Sequence of chain 1.A:
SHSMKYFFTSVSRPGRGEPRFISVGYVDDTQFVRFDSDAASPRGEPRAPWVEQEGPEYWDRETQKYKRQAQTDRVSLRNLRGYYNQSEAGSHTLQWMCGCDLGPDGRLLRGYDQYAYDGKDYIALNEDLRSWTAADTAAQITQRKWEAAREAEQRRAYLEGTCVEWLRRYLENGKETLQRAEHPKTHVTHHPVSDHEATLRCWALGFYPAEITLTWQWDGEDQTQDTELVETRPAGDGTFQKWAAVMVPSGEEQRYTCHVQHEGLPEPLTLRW

This small molecule binds to this protein.
Small molecule (SMILES): CC(C)C[C@H](NC(=O)[C@@H](NC(=O)[C@H](C)NC(=O)[C@H](C)NC(=O)[C@@H](NC(=O)[C@H](CO)NC(=O)[C@@H]1CCCN1C(=O)[C@H](CC(N)=O)NC(=O)[C@@H](N)CC(C)C)C(C)C)[C@@H](C)O)C(=O)O

Binding-site contacts:
Ligand atom N contacts residue TYR6 of chain 1.A at 3.1 Å (h-bond).
Ligand atom CA contacts residue GLN69 of chain 1.A at 3.3 Å.
Ligand atom CB contacts residue ARG155 of chain 1.A at 3.1 Å.
Ligand atom CD1 contacts residue ARG61 of chain 1.A at 3.3 Å.
Ligand atom ND2 contacts residue TYR66 of chain 1.A at 3.0 Å.
Ligand atom N contacts residue SER76 of chain 1.A at 2.9 Å (h-bond).
Ligand atom N contacts residue GLU151 of chain 1.A at 3.1 Å (salt-bridge).
Ligand atom OD1 contacts residue TYR6 of chain 1.A at 3.0 Å.
Ligand atom CA contacts residue SER76 of chain 1.A at 3.4 Å.
Ligand atom OG1 contacts residue GLN71 of chain 1.D at 3.0 Å (h-bond).
Ligand atom N contacts residue TYR170 of chain 1.A at 2.8 Å (h-bond).
Ligand atom N contacts residue TYR6 of chain 1.A at 3.3 Å (h-bond).
Ligand atom CG contacts residue PHE8 of chain 1.A at 3.4 Å (hydrophobic).
Ligand atom O contacts residue ASN79 of chain 1.A at 2.6 Å (h-bond).
Ligand atom CD1 contacts residue SER76 of chain 1.A at 3.3 Å.
Ligand atom C contacts residue TYR6 of chain 1.A at 3.1 Å (hydrophobic).
Ligand atom O contacts residue TYR83 of chain 1.A at 3.3 Å (h-bond).
Ligand atom CG contacts residue TYR66 of chain 1.A at 3.4 Å (hydrophobic).
Ligand atom OD1 contacts residue TYR66 of chain 1.A at 2.6 Å (h-bond).
Ligand atom O contacts residue TYR158 of chain 1.A at 2.7 Å (h-bond).
Ligand atom O contacts residue TYR6 of chain 1.A at 3.2 Å.
Ligand atom CD1 contacts residue GLU62 of chain 1.A at 3.3 Å.
Ligand atom O contacts residue THR72 of chain 1.A at 3.4 Å.
Ligand atom C contacts residue TYR83 of chain 1.A at 3.3 Å (hydrophobic).
Ligand atom CA contacts residue TYR6 of chain 1.A at 3.4 Å (hydrophobic).
Ligand atom CB contacts residue GLU62 of chain 1.A at 3.4 Å.
Ligand atom N contacts residue GLU62 of chain 1.A at 2.7 Å (salt-bridge).
Ligand atom CG contacts residue GLU62 of chain 1.A at 3.4 Å.
Ligand atom O contacts residue LYS65 of chain 1.A at 3.0 Å (salt-bridge).
Ligand atom ND2 contacts residue GLU62 of chain 1.A at 3.2 Å (salt-bridge).
Ligand atom O contacts residue GLN69 of chain 1.A at 3.5 Å (h-bond).
Ligand atom CA contacts residue TYR158 of chain 1.A at 3.5 Å (hydrophobic).
Ligand atom CG2 contacts residue GLN71 of chain 1.D at 3.4 Å.
Ligand atom CG contacts residue GLU62 of chain 1.A at 3.1 Å.
Ligand atom CG contacts residue TRP96 of chain 1.A at 3.5 Å (hydrophobic).
Ligand atom N contacts residue GLN69 of chain 1.A at 3.1 Å (h-bond).
Ligand atom OXT contacts residue TYR83 of chain 1.A at 2.5 Å (h-bond).
Ligand atom C contacts residue THR142 of chain 1.A at 3.4 Å.
Ligand atom O contacts residue TRP146 of chain 1.A at 3.0 Å (h-bond).
Ligand atom OXT contacts residue THR142 of chain 1.A at 2.5 Å (h-bond).

Sequence of chain 1.D:
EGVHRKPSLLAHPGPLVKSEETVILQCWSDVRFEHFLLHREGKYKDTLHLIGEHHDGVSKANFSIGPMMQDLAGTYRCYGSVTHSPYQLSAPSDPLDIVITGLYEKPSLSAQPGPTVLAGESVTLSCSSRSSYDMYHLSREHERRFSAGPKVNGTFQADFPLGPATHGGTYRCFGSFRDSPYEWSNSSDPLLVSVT